A small-molecule ligand and the protein it binds are described below.
Small molecule (SMILES): CC(=O)N[C@H]1[C@H](O[C@H]2[C@H](O)[C@@H](NC(C)=O)CO[C@@H]2CO[C@@H]2O[C@@H](C)[C@@H](O)[C@@H](O)[C@@H]2O)O[C@H](CO)[C@@H](O)[C@@H]1O

Binding-site contacts:
Ligand atom C4 contacts residue ASN341 of chain 1.A at 4.2 Å.
Ligand atom O5 contacts residue SER338 of chain 1.A at 3.4 Å.
Ligand atom C8 contacts residue GLY336 of chain 1.A at 4.3 Å.
Ligand atom O5 contacts residue SER338 of chain 1.A at 4.0 Å.
Ligand atom N2 contacts residue ASN341 of chain 1.A at 2.9 Å (h-bond).
Ligand atom C8 contacts residue ILE344 of chain 1.A at 4.1 Å (hydrophobic).
Ligand atom O7 contacts residue PHE337 of chain 1.A at 4.3 Å.
Ligand atom C1 contacts residue ASN341 of chain 1.A at 1.4 Å.
Ligand atom C2 contacts residue ASN341 of chain 1.A at 2.4 Å.
Ligand atom C5 contacts residue ASN341 of chain 1.A at 3.6 Å.
Ligand atom C2 contacts residue GLY336 of chain 1.A at 4.4 Å.
Ligand atom C7 contacts residue ASN342 of chain 1.A at 4.3 Å.
Ligand atom N2 contacts residue GLY336 of chain 1.A at 4.2 Å.
Ligand atom C7 contacts residue GLY336 of chain 1.A at 3.8 Å.
Ligand atom O7 contacts residue GLY336 of chain 1.A at 2.7 Å (h-bond).
Ligand atom O7 contacts residue ASN341 of chain 1.A at 2.9 Å (h-bond).
Ligand atom C6 contacts residue ASN341 of chain 1.A at 4.0 Å.
Ligand atom O7 contacts residue PRO335 of chain 1.A at 3.8 Å.
Ligand atom C6 contacts residue SER338 of chain 1.A at 4.0 Å.
Ligand atom C8 contacts residue ASN341 of chain 1.A at 4.3 Å.
Ligand atom C1 contacts residue SER338 of chain 1.A at 3.8 Å.
Ligand atom O4 contacts residue GLY336 of chain 1.A at 4.2 Å.
Ligand atom C6 contacts residue PHE337 of chain 1.A at 4.4 Å (hydrophobic).
Ligand atom C6 contacts residue SER338 of chain 1.A at 4.1 Å.
Ligand atom C6 contacts residue ASP340 of chain 1.A at 4.0 Å.
Ligand atom C1 contacts residue GLY336 of chain 1.A at 4.1 Å.
Ligand atom C5 contacts residue GLY336 of chain 1.A at 4.5 Å.
Ligand atom C3 contacts residue GLY336 of chain 1.A at 4.2 Å.
Ligand atom C8 contacts residue PHE337 of chain 1.A at 4.0 Å (hydrophobic).
Ligand atom O5 contacts residue ASN341 of chain 1.A at 2.3 Å (h-bond).
Ligand atom C3 contacts residue ASN341 of chain 1.A at 3.8 Å.
Ligand atom C5 contacts residue SER338 of chain 1.A at 4.0 Å.
Ligand atom C5 contacts residue ASN341 of chain 1.A at 4.2 Å.
Ligand atom C5 contacts residue PHE337 of chain 1.A at 4.3 Å (hydrophobic).
Ligand atom C8 contacts residue ASN342 of chain 1.A at 3.4 Å.
Ligand atom C8 contacts residue SER343 of chain 1.A at 4.4 Å.
Ligand atom C7 contacts residue ASN341 of chain 1.A at 3.1 Å.

Sequence of chain 1.A:
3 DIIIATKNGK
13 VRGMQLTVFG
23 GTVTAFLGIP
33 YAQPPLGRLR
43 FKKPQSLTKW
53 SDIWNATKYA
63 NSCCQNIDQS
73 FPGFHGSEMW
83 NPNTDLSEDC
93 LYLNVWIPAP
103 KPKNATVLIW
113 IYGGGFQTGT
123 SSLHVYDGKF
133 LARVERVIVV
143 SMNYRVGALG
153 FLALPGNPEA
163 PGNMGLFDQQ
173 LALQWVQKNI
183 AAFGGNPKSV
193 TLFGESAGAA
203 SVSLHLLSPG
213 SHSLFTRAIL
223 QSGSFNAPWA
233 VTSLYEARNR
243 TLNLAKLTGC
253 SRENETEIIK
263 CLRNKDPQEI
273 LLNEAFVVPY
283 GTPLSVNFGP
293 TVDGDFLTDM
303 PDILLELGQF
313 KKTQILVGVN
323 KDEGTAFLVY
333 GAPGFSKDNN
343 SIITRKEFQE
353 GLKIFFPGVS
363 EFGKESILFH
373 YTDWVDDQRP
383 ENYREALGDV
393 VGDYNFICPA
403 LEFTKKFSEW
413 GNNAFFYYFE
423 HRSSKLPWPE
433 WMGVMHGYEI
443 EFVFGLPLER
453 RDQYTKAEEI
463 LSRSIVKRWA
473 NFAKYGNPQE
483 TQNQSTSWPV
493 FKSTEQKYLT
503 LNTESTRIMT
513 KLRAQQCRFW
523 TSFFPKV